Sequence of chain 1.T:
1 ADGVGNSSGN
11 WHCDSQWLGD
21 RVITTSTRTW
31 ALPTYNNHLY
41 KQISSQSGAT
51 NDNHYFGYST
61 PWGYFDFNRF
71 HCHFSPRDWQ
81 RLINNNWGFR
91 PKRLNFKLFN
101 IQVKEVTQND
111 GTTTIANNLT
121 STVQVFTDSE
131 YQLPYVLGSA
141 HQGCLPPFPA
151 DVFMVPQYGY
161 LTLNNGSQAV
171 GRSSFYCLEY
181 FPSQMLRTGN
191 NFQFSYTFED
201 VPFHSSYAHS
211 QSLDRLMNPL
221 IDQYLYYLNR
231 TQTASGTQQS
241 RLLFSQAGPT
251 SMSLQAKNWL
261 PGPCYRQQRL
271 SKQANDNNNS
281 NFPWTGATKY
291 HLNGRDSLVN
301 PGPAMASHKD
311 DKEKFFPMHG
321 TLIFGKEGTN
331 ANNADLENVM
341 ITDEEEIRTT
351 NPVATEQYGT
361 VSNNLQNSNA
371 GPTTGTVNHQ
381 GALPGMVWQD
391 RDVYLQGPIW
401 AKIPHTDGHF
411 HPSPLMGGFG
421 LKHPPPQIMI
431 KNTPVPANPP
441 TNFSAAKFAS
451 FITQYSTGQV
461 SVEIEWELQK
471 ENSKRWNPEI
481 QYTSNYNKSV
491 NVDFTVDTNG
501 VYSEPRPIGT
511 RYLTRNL

A protein and the small-molecule ligand that binds it are described below.
Small molecule (SMILES): Nc1ncnc2c1ncn2[C@H]1C[C@H](O)[C@@H](COP(=O)(O)O)O1

Binding-site contacts:
Ligand atom C4 contacts residue PRO202 of chain 1.LA at 4.0 Å (hydrophobic).
Ligand atom N9 contacts residue HIS411 of chain 1.LA at 4.5 Å.
Ligand atom O3' contacts residue HIS409 of chain 1.T at 4.4 Å.
Ligand atom O1P contacts residue PRO202 of chain 1.LA at 4.1 Å.
Ligand atom O3P contacts residue PRO202 of chain 1.LA at 4.1 Å.
Ligand atom C2 contacts residue GLY420 of chain 1.LA at 3.8 Å.
Ligand atom P contacts residue PRO202 of chain 1.LA at 4.4 Å.
Ligand atom C6 contacts residue PRO202 of chain 1.LA at 4.0 Å (hydrophobic).
Ligand atom N9 contacts residue PRO412 of chain 1.LA at 4.4 Å.
Ligand atom C6 contacts residue VAL201 of chain 1.LA at 4.5 Å (hydrophobic).
Ligand atom N7 contacts residue HIS411 of chain 1.LA at 3.7 Å.
Ligand atom C2 contacts residue PRO412 of chain 1.LA at 4.2 Å (hydrophobic).
Ligand atom C4 contacts residue PRO412 of chain 1.LA at 4.1 Å (hydrophobic).
Ligand atom C5' contacts residue PRO202 of chain 1.LA at 4.2 Å (hydrophobic).
Ligand atom C6 contacts residue SER413 of chain 1.LA at 4.4 Å.
Ligand atom N7 contacts residue PRO202 of chain 1.LA at 4.2 Å.
Ligand atom C5 contacts residue PRO202 of chain 1.LA at 3.9 Å (hydrophobic).
Ligand atom N3 contacts residue PRO412 of chain 1.LA at 4.0 Å.
Ligand atom N6 contacts residue VAL201 of chain 1.LA at 4.5 Å.
Ligand atom N9 contacts residue PRO202 of chain 1.LA at 4.3 Å.
Ligand atom C8 contacts residue HIS411 of chain 1.LA at 3.4 Å.
Ligand atom N6 contacts residue GLY420 of chain 1.LA at 3.6 Å.
Ligand atom N6 contacts residue SER413 of chain 1.LA at 3.6 Å.
Ligand atom C6 contacts residue PRO412 of chain 1.LA at 3.6 Å (hydrophobic).
Ligand atom C5 contacts residue PRO412 of chain 1.LA at 4.1 Å (hydrophobic).
Ligand atom N1 contacts residue PRO412 of chain 1.LA at 3.7 Å.
Ligand atom C8 contacts residue PRO202 of chain 1.LA at 4.4 Å (hydrophobic).
Ligand atom C2 contacts residue PRO202 of chain 1.LA at 4.0 Å (hydrophobic).
Ligand atom N3 contacts residue PRO202 of chain 1.LA at 4.2 Å.
Ligand atom N1 contacts residue PRO202 of chain 1.LA at 4.0 Å.
Ligand atom N6 contacts residue PRO412 of chain 1.LA at 3.6 Å.
Ligand atom N1 contacts residue VAL201 of chain 1.LA at 4.0 Å.
Ligand atom N7 contacts residue SER413 of chain 1.LA at 4.3 Å.
Ligand atom C2' contacts residue HIS411 of chain 1.LA at 4.3 Å.
Ligand atom N1 contacts residue GLY420 of chain 1.LA at 3.2 Å (h-bond).
Ligand atom O5' contacts residue PRO202 of chain 1.LA at 4.1 Å.
Ligand atom O4' contacts residue PRO202 of chain 1.LA at 4.4 Å.
Ligand atom C6 contacts residue GLY420 of chain 1.LA at 4.3 Å.

Sequence of chain 1.LA:
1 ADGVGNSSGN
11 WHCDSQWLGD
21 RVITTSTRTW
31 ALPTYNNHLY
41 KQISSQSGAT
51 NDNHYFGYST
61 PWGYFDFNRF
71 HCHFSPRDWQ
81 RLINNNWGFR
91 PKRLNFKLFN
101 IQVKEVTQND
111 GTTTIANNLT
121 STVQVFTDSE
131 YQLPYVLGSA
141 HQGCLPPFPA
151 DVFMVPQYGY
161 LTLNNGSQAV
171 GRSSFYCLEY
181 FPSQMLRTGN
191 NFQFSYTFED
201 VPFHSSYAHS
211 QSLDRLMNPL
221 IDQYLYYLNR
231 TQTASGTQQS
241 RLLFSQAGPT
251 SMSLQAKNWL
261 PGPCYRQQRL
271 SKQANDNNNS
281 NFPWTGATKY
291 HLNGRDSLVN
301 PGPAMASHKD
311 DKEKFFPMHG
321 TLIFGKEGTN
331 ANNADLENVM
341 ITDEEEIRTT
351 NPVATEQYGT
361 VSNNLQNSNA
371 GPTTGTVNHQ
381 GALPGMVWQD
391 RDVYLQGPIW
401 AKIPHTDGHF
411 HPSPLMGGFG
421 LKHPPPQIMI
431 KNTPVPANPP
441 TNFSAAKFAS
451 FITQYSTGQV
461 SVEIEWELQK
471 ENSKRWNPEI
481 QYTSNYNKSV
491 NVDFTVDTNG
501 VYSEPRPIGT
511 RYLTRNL